The protein below binds the small molecule below.
Small molecule (SMILES): O=c1[nH]cnc2c1ncn2[C@@H]1O[C@H](COP(=O)(O)O)[C@@H](O)[C@H]1O

Sequence of chain 1.E:
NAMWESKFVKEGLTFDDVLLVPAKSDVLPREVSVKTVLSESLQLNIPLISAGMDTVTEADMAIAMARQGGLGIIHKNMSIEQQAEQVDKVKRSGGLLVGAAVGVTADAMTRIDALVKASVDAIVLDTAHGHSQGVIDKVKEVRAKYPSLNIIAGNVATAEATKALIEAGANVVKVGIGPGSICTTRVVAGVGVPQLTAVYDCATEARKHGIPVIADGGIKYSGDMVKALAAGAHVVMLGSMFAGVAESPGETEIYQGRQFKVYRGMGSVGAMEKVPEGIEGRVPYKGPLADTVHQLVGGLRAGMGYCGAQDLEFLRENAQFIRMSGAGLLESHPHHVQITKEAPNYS

Binding-site contacts:
Ligand atom C4 contacts residue ZO71 of chain 1.Z at 3.7 Å.
Ligand atom P contacts residue TYR285 of chain 1.E at 3.6 Å.
Ligand atom N7 contacts residue MET288 of chain 1.E at 3.0 Å (h-bond).
Ligand atom O6 contacts residue GLY287 of chain 1.E at 3.1 Å.
Ligand atom C2 contacts residue ZO71 of chain 1.Z at 3.4 Å.
Ligand atom C5 contacts residue MET288 of chain 1.E at 3.6 Å (hydrophobic).
Ligand atom C5' contacts residue TYR285 of chain 1.E at 3.6 Å (hydrophobic).
Ligand atom C3' contacts residue ASP238 of chain 1.E at 3.4 Å.
Ligand atom N3 contacts residue CYS205 of chain 1.E at 3.6 Å.
Ligand atom O3' contacts residue ASP238 of chain 1.E at 2.4 Å (salt-bridge).
Ligand atom P contacts residue SER203 of chain 1.E at 3.6 Å.
Ligand atom C6 contacts residue MET288 of chain 1.E at 3.6 Å (hydrophobic).
Ligand atom O3P contacts residue LEU260 of chain 1.E at 3.7 Å.
Ligand atom C4' contacts residue ASP238 of chain 1.E at 3.5 Å.
Ligand atom O2P contacts residue SER203 of chain 1.E at 2.3 Å (h-bond).
Ligand atom O2P contacts residue TYR285 of chain 1.E at 2.7 Å (h-bond).
Ligand atom N3 contacts residue ZO71 of chain 1.Z at 3.6 Å.
Ligand atom C2' contacts residue ASP238 of chain 1.E at 3.5 Å.
Ligand atom O4' contacts residue GLY202 of chain 1.E at 3.7 Å.
Ligand atom O3' contacts residue MET259 of chain 1.E at 3.6 Å.
Ligand atom O1P contacts residue SER203 of chain 1.E at 3.2 Å (h-bond).
Ligand atom O1P contacts residue GLY240 of chain 1.E at 3.2 Å (h-bond).
Ligand atom O5' contacts residue GLY202 of chain 1.E at 3.4 Å.
Ligand atom C6 contacts residue GLY289 of chain 1.E at 3.3 Å.
Ligand atom O3' contacts residue ALA73 of chain 1.E at 3.5 Å.
Ligand atom O6 contacts residue GLY289 of chain 1.E at 2.4 Å (h-bond).
Ligand atom N7 contacts residue ILE204 of chain 1.E at 3.6 Å.
Ligand atom O2' contacts residue ASP238 of chain 1.E at 2.4 Å (salt-bridge).
Ligand atom C2 contacts residue CYS205 of chain 1.E at 3.4 Å (hydrophobic).
Ligand atom O5' contacts residue SER203 of chain 1.E at 3.6 Å.
Ligand atom C2 contacts residue GLU313 of chain 1.E at 3.4 Å.
Ligand atom O2P contacts residue SER262 of chain 1.E at 3.3 Å (h-bond).
Ligand atom N1 contacts residue ZO71 of chain 1.Z at 3.6 Å.
Ligand atom N7 contacts residue GLY287 of chain 1.E at 3.6 Å.
Ligand atom C8 contacts residue ILE204 of chain 1.E at 3.7 Å (hydrophobic).
Ligand atom O6 contacts residue MET288 of chain 1.E at 2.9 Å (h-bond).
Ligand atom O3P contacts residue SER262 of chain 1.E at 3.2 Å (h-bond).
Ligand atom N1 contacts residue GLU313 of chain 1.E at 3.0 Å (salt-bridge).
Ligand atom C8 contacts residue MET75 of chain 1.E at 3.6 Å (hydrophobic).
Ligand atom O3P contacts residue GLY261 of chain 1.E at 2.7 Å (h-bond).